The small molecule below binds the protein below.
Small molecule (SMILES): CCC(CC)O[C@@H]1C=C(C(=O)O)C[C@H](N)[C@H]1NC(C)=O

Sequence of chain 2.A:
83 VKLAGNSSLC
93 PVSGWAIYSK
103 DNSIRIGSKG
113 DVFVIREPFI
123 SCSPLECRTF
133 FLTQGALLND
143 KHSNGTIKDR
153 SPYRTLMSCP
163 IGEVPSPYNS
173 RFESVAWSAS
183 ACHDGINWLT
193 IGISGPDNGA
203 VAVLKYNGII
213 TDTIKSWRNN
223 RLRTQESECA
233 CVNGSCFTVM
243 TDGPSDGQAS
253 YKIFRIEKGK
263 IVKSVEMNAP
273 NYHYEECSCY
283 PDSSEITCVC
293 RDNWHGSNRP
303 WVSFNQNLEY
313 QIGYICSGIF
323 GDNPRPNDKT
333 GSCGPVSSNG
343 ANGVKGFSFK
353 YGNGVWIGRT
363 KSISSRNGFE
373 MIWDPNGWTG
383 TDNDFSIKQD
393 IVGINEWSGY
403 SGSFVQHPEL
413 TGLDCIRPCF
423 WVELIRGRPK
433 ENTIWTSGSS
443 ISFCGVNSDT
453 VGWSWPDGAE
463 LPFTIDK

Binding-site contacts:
Ligand atom C9 contacts residue GLU277 of chain 2.A at 3.6 Å.
Ligand atom C2 contacts residue TYR402 of chain 2.A at 3.2 Å (hydrophobic).
Ligand atom N4 contacts residue ASP151 of chain 2.A at 3.1 Å (salt-bridge).
Ligand atom C81 contacts residue ARG223 of chain 2.A at 4.0 Å.
Ligand atom C7 contacts residue GLU278 of chain 2.A at 4.0 Å.
Ligand atom C7 contacts residue TYR402 of chain 2.A at 3.2 Å (hydrophobic).
Ligand atom C1 contacts residue TYR402 of chain 2.A at 3.0 Å (hydrophobic).
Ligand atom O1B contacts residue ARG368 of chain 2.A at 2.9 Å (salt-bridge).
Ligand atom C4 contacts residue ASP151 of chain 2.A at 3.5 Å.
Ligand atom C3 contacts residue TYR402 of chain 2.A at 3.1 Å (hydrophobic).
Ligand atom C3 contacts residue ASP151 of chain 2.A at 3.2 Å.
Ligand atom C4 contacts residue GLU119 of chain 2.A at 3.9 Å.
Ligand atom C11 contacts residue TRP179 of chain 2.A at 3.8 Å (hydrophobic).
Ligand atom O10 contacts residue ARG152 of chain 2.A at 2.8 Å (salt-bridge).
Ligand atom C4 contacts residue TYR402 of chain 2.A at 3.4 Å (hydrophobic).
Ligand atom C6 contacts residue GLU278 of chain 2.A at 3.6 Å.
Ligand atom C7 contacts residue ARG293 of chain 2.A at 3.7 Å.
Ligand atom O10 contacts residue ASP151 of chain 2.A at 3.1 Å.
Ligand atom C2 contacts residue ASP151 of chain 2.A at 3.8 Å.
Ligand atom C81 contacts residue SER247 of chain 2.A at 3.9 Å.
Ligand atom C82 contacts residue ARG225 of chain 2.A at 3.4 Å.
Ligand atom C9 contacts residue GLU278 of chain 2.A at 4.0 Å.
Ligand atom C6 contacts residue TYR402 of chain 2.A at 3.7 Å (hydrophobic).
Ligand atom C91 contacts residue ARG293 of chain 2.A at 3.6 Å.
Ligand atom C10 contacts residue ARG152 of chain 2.A at 3.8 Å.
Ligand atom C82 contacts residue ARG223 of chain 2.A at 3.5 Å.
Ligand atom C3 contacts residue ARG118 of chain 2.A at 3.8 Å.
Ligand atom C82 contacts residue ARG152 of chain 2.A at 3.9 Å.
Ligand atom O1A contacts residue TYR402 of chain 2.A at 3.2 Å (h-bond).
Ligand atom O1B contacts residue TYR402 of chain 2.A at 3.4 Å (h-bond).
Ligand atom C91 contacts residue ASN295 of chain 2.A at 3.7 Å.
Ligand atom C1 contacts residue ARG293 of chain 2.A at 3.9 Å.
Ligand atom O1A contacts residue ARG118 of chain 2.A at 3.0 Å (salt-bridge).
Ligand atom O1B contacts residue ARG293 of chain 2.A at 3.0 Å (salt-bridge).
Ligand atom C5 contacts residue ASP151 of chain 2.A at 3.7 Å.
Ligand atom C81 contacts residue ARG225 of chain 2.A at 3.5 Å.
Ligand atom C8 contacts residue ARG225 of chain 2.A at 4.0 Å.
Ligand atom C1 contacts residue ARG368 of chain 2.A at 3.6 Å.
Ligand atom O1A contacts residue ARG368 of chain 2.A at 2.9 Å (salt-bridge).
Ligand atom N4 contacts residue GLU119 of chain 2.A at 3.1 Å (salt-bridge).